The protein below binds the small molecule below.
Small molecule (SMILES): OC1CCC(Nc2nccc(-n3ncc4ccccc43)n2)CC1

Binding-site contacts:
Ligand atom C5 contacts residue MET108 of chain 1.A at 4.0 Å (hydrophobic).
Ligand atom C12 contacts residue ASN114 of chain 1.A at 4.0 Å.
Ligand atom C21 contacts residue GLY33 of chain 1.A at 4.0 Å.
Ligand atom C19 contacts residue LEU168 of chain 1.A at 4.2 Å (hydrophobic).
Ligand atom N1 contacts residue MET111 of chain 1.A at 3.0 Å (h-bond).
Ligand atom C4 contacts residue GLU109 of chain 1.A at 3.0 Å.
Ligand atom N1 contacts residue LEU110 of chain 1.A at 3.5 Å.
Ligand atom O15 contacts residue ASN114 of chain 1.A at 4.1 Å.
Ligand atom C11 contacts residue ASN114 of chain 1.A at 3.9 Å.
Ligand atom C16 contacts residue LEU168 of chain 1.A at 4.1 Å (hydrophobic).
Ligand atom C5 contacts residue GLU109 of chain 1.A at 4.1 Å.
Ligand atom C16 contacts residue VAL40 of chain 1.A at 3.8 Å (hydrophobic).
Ligand atom N8 contacts residue LEU110 of chain 1.A at 3.7 Å.
Ligand atom C18 contacts residue VAL40 of chain 1.A at 3.6 Å (hydrophobic).
Ligand atom C2 contacts residue MET111 of chain 1.A at 3.7 Å (hydrophobic).
Ligand atom C9 contacts residue MET111 of chain 1.A at 3.5 Å (hydrophobic).
Ligand atom N1 contacts residue ALA53 of chain 1.A at 4.0 Å.
Ligand atom N3 contacts residue ILE32 of chain 1.A at 4.1 Å.
Ligand atom N1 contacts residue GLU109 of chain 1.A at 3.4 Å (salt-bridge).
Ligand atom C4 contacts residue LEU110 of chain 1.A at 4.1 Å (hydrophobic).
Ligand atom C20 contacts residue ILE32 of chain 1.A at 4.1 Å (hydrophobic).
Ligand atom C4 contacts residue MET111 of chain 1.A at 4.0 Å (hydrophobic).
Ligand atom C23 contacts residue VAL40 of chain 1.A at 3.7 Å (hydrophobic).
Ligand atom C5 contacts residue LEU168 of chain 1.A at 3.6 Å (hydrophobic).
Ligand atom C4 contacts residue ALA53 of chain 1.A at 3.6 Å (hydrophobic).
Ligand atom C2 contacts residue LEU110 of chain 1.A at 3.9 Å (hydrophobic).
Ligand atom C21 contacts residue ILE32 of chain 1.A at 3.6 Å (hydrophobic).
Ligand atom N8 contacts residue MET111 of chain 1.A at 2.9 Å (h-bond).
Ligand atom C10 contacts residue VAL158 of chain 1.A at 3.9 Å (hydrophobic).
Ligand atom C14 contacts residue ASP112 of chain 1.A at 4.1 Å.
Ligand atom N7 contacts residue LEU168 of chain 1.A at 3.9 Å.
Ligand atom N17 contacts residue LEU168 of chain 1.A at 3.6 Å.
Ligand atom C6 contacts residue LEU168 of chain 1.A at 3.9 Å (hydrophobic).
Ligand atom C6 contacts residue ALA53 of chain 1.A at 4.0 Å (hydrophobic).
Ligand atom C14 contacts residue MET111 of chain 1.A at 3.2 Å (hydrophobic).
Ligand atom C12 contacts residue ALA113 of chain 1.A at 3.9 Å (hydrophobic).
Ligand atom C10 contacts residue MET111 of chain 1.A at 3.9 Å (hydrophobic).
Ligand atom C5 contacts residue ALA53 of chain 1.A at 3.6 Å (hydrophobic).
Ligand atom C22 contacts residue GLY33 of chain 1.A at 3.7 Å.
Ligand atom C11 contacts residue ALA113 of chain 1.A at 4.0 Å (hydrophobic).

Sequence of chain 1.A:
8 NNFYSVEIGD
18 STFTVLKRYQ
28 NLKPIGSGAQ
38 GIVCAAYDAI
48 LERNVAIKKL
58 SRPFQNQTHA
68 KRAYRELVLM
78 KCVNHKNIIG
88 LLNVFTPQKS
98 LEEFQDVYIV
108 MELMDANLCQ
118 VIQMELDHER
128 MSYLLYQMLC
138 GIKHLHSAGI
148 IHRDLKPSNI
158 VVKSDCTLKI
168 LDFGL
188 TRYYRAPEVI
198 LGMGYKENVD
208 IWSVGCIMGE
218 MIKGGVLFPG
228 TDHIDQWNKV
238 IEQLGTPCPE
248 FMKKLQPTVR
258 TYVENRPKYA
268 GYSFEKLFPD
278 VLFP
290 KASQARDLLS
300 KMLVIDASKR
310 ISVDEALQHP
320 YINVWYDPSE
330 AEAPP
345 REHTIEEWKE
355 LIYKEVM